Sequence of chain 1.M:
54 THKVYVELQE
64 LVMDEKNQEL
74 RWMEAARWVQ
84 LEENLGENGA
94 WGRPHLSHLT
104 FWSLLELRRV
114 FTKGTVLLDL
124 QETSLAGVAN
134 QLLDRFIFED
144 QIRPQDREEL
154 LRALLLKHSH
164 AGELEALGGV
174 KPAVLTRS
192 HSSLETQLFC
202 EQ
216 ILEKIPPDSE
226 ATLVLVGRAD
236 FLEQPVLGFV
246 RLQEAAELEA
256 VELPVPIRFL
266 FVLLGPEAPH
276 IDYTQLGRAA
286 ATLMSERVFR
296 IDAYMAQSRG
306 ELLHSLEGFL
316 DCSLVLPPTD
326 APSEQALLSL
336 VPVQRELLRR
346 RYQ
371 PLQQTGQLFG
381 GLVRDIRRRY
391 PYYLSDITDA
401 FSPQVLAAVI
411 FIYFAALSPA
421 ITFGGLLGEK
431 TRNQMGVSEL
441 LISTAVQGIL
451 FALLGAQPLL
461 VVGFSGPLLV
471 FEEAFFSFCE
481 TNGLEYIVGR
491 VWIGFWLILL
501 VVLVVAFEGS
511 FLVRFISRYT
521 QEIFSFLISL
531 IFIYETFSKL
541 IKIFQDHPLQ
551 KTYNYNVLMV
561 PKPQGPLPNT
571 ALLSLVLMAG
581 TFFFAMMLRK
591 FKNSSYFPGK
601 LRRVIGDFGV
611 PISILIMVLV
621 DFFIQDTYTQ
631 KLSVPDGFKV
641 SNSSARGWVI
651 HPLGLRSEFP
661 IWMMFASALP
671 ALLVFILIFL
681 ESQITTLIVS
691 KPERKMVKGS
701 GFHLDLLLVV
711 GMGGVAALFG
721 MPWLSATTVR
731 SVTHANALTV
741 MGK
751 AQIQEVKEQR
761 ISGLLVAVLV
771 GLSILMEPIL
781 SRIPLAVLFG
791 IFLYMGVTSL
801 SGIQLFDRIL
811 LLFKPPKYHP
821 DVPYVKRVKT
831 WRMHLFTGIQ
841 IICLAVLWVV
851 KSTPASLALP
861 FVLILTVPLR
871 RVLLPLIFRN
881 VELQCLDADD

Sequence of chain 1.N:
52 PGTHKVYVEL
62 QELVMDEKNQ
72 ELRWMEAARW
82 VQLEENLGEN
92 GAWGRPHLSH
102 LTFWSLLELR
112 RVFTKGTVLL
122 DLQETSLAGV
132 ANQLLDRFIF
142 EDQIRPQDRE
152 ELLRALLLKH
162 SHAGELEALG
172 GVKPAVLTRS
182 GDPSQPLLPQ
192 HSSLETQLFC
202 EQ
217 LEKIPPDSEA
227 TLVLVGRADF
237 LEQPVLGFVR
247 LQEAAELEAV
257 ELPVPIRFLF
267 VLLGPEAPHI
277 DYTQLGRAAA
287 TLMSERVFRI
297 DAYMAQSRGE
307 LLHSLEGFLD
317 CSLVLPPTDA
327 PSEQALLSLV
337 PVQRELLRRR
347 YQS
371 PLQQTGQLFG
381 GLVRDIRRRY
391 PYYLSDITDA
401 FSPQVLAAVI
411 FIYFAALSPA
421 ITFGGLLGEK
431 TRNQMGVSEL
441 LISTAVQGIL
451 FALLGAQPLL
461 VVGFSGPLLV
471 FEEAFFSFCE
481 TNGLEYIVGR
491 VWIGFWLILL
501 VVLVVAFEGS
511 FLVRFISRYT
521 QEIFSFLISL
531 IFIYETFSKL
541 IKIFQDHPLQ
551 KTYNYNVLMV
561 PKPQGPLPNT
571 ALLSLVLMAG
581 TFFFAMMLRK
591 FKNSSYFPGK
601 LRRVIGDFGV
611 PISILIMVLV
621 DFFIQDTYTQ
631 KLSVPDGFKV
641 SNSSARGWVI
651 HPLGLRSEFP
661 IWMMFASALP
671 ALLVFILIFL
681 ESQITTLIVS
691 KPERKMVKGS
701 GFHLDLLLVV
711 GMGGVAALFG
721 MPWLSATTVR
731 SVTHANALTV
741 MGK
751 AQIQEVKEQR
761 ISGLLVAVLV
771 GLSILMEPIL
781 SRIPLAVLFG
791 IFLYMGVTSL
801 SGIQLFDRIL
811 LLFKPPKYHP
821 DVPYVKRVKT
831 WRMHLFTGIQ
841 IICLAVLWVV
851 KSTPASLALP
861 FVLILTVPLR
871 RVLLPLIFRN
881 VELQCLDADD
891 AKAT

A protein and the small-molecule ligand that binds it are described below.
Small molecule (SMILES): CCCCCCCC(=O)OC[C@H](COP(=O)(O)O[C@@H]1[C@H](O)[C@H](O)[C@@H](OP(=O)(O)O)[C@H](OP(=O)(O)O)[C@H]1O)OC(=O)CCCCCCC

Binding-site contacts:
Ligand atom O41 contacts residue GLY599 of chain 1.M at 3.4 Å.
Ligand atom O4 contacts residue TYR818 of chain 1.N at 2.6 Å (h-bond).
Ligand atom O3 contacts residue TYR818 of chain 1.N at 4.0 Å.
Ligand atom P4 contacts residue ARG602 of chain 1.M at 3.9 Å.
Ligand atom P4 contacts residue TYR818 of chain 1.N at 3.1 Å.
Ligand atom O4 contacts residue LYS817 of chain 1.N at 3.5 Å.
Ligand atom P4 contacts residue GLY599 of chain 1.M at 4.0 Å.
Ligand atom O3 contacts residue PRO815 of chain 1.N at 3.4 Å.
Ligand atom C5 contacts residue LYS817 of chain 1.N at 3.6 Å.
Ligand atom C2A contacts residue PHE813 of chain 1.N at 3.2 Å (hydrophobic).
Ligand atom C3 contacts residue PRO815 of chain 1.N at 3.6 Å (hydrophobic).
Ligand atom C4 contacts residue TYR818 of chain 1.N at 3.8 Å (hydrophobic).
Ligand atom C4A contacts residue PHE813 of chain 1.N at 3.1 Å (hydrophobic).
Ligand atom C3A contacts residue PHE813 of chain 1.N at 3.6 Å (hydrophobic).
Ligand atom O42 contacts residue TYR818 of chain 1.N at 2.7 Å (h-bond).
Ligand atom C2 contacts residue PRO815 of chain 1.N at 3.8 Å (hydrophobic).
Ligand atom O52 contacts residue LYS817 of chain 1.N at 3.5 Å.
Ligand atom O42 contacts residue ARG602 of chain 1.M at 2.8 Å (salt-bridge).
Ligand atom O42 contacts residue GLY599 of chain 1.M at 3.4 Å.
Ligand atom O3 contacts residue PRO598 of chain 1.M at 3.3 Å.
Ligand atom O3 contacts residue ARG602 of chain 1.M at 3.1 Å (salt-bridge).
Ligand atom O1A contacts residue LYS814 of chain 1.N at 3.8 Å.
Ligand atom O3 contacts residue GLY599 of chain 1.M at 2.6 Å (h-bond).
Ligand atom C4A contacts residue LEU812 of chain 1.N at 4.0 Å (hydrophobic).
Ligand atom O11 contacts residue PRO816 of chain 1.N at 2.9 Å.
Ligand atom O1A contacts residue PRO816 of chain 1.N at 3.2 Å.
Ligand atom O51 contacts residue LYS817 of chain 1.N at 3.7 Å.
Ligand atom C8B contacts residue LEU601 of chain 1.M at 3.7 Å (hydrophobic).
Ligand atom O11 contacts residue PRO815 of chain 1.N at 4.0 Å.
Ligand atom C3 contacts residue GLY599 of chain 1.M at 3.9 Å.
Ligand atom C1A contacts residue PRO815 of chain 1.N at 3.7 Å (hydrophobic).
Ligand atom C2A contacts residue PRO598 of chain 1.M at 3.9 Å (hydrophobic).
Ligand atom O1A contacts residue PRO815 of chain 1.N at 3.0 Å.
Ligand atom C1C contacts residue PRO816 of chain 1.N at 3.6 Å (hydrophobic).
Ligand atom C3 contacts residue TYR818 of chain 1.N at 3.9 Å (hydrophobic).
Ligand atom O43 contacts residue TYR818 of chain 1.N at 3.6 Å.
Ligand atom O3 contacts residue PHE597 of chain 1.M at 3.8 Å.
Ligand atom O1B contacts residue PRO598 of chain 1.M at 3.2 Å.
Ligand atom C5A contacts residue PHE597 of chain 1.M at 3.9 Å (hydrophobic).
Ligand atom C5A contacts residue PRO598 of chain 1.M at 3.7 Å (hydrophobic).